Binding-site contacts:
Ligand atom O3 contacts residue ASN90 of chain 1.A at 2.9 Å (h-bond).
Ligand atom C3 contacts residue TRP88 of chain 1.A at 3.7 Å (hydrophobic).
Ligand atom C6 contacts residue GLN61 of chain 1.A at 4.0 Å.
Ligand atom O2 contacts residue ASN90 of chain 1.A at 2.9 Å (h-bond).
Ligand atom C1 contacts residue GLN56 of chain 1.A at 4.1 Å.
Ligand atom C4 contacts residue LYS91 of chain 1.A at 3.9 Å.
Ligand atom O2 contacts residue LYS91 of chain 1.A at 4.5 Å.
Ligand atom O4 contacts residue LYS91 of chain 1.A at 3.0 Å (salt-bridge).
Ligand atom O4 contacts residue GLN56 of chain 1.A at 3.3 Å.
Ligand atom O3 contacts residue LYS91 of chain 1.A at 2.8 Å (salt-bridge).
Ligand atom C6 contacts residue HIS57 of chain 1.A at 3.6 Å.
Ligand atom O6 contacts residue TRP88 of chain 1.A at 4.1 Å.
Ligand atom O4 contacts residue GLU51 of chain 1.A at 2.8 Å (salt-bridge).
Ligand atom C6 contacts residue TRP88 of chain 1.A at 3.7 Å (hydrophobic).
Ligand atom O5 contacts residue GLN56 of chain 1.A at 3.5 Å.
Ligand atom C6 contacts residue GLN56 of chain 1.A at 4.0 Å.
Ligand atom C3 contacts residue LYS91 of chain 1.A at 3.7 Å.
Ligand atom O3 contacts residue TRP88 of chain 1.A at 3.8 Å.
Ligand atom C2 contacts residue ASN90 of chain 1.A at 4.0 Å.
Ligand atom C5 contacts residue TRP88 of chain 1.A at 3.8 Å (hydrophobic).
Ligand atom C5 contacts residue GLN56 of chain 1.A at 4.2 Å.
Ligand atom C2 contacts residue LYS91 of chain 1.A at 3.8 Å.
Ligand atom O6 contacts residue GLN56 of chain 1.A at 3.6 Å (h-bond).
Ligand atom O3 contacts residue GLU51 of chain 1.A at 4.0 Å.
Ligand atom O1 contacts residue TRP88 of chain 1.A at 4.3 Å.
Ligand atom O6 contacts residue HIS57 of chain 1.A at 3.6 Å.
Ligand atom O6 contacts residue GLN61 of chain 1.A at 3.1 Å (h-bond).
Ligand atom C3 contacts residue GLU51 of chain 1.A at 4.4 Å.
Ligand atom C3 contacts residue ASN90 of chain 1.A at 3.8 Å.
Ligand atom C4 contacts residue GLN56 of chain 1.A at 4.3 Å.
Ligand atom C4 contacts residue TRP88 of chain 1.A at 3.6 Å (hydrophobic).
Ligand atom C4 contacts residue GLU51 of chain 1.A at 3.5 Å.

Sequence of chain 1.A:
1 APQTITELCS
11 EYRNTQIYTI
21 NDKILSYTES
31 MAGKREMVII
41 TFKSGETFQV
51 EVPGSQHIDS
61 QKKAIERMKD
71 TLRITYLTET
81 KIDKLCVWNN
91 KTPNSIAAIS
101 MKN

A small-molecule ligand and the protein it binds are described below.
Small molecule (SMILES): OC[C@H]1O[C@H](O)[C@H](O)[C@@H](O)[C@H]1O